Binding-site contacts:
Ligand atom C2 contacts residue ASN246 of chain 1.E at 2.5 Å.
Ligand atom C4 contacts residue ASN246 of chain 1.E at 4.3 Å.
Ligand atom C1 contacts residue ASN249 of chain 1.E at 3.7 Å.
Ligand atom C8 contacts residue ASN246 of chain 1.E at 4.4 Å.
Ligand atom C5 contacts residue ASN246 of chain 1.E at 3.7 Å.
Ligand atom C4 contacts residue THR248 of chain 1.E at 4.4 Å.
Ligand atom O6 contacts residue THR248 of chain 1.E at 4.1 Å.
Ligand atom C5 contacts residue ASN249 of chain 1.E at 4.2 Å.
Ligand atom C5 contacts residue THR248 of chain 1.E at 3.5 Å.
Ligand atom C1 contacts residue ASN246 of chain 1.E at 1.4 Å.
Ligand atom O6 contacts residue ASN249 of chain 1.E at 3.2 Å.
Ligand atom O5 contacts residue ASN249 of chain 1.E at 3.1 Å.
Ligand atom N2 contacts residue ASN246 of chain 1.E at 2.8 Å (h-bond).
Ligand atom O5 contacts residue THR248 of chain 1.E at 3.4 Å (h-bond).
Ligand atom O5 contacts residue ASN246 of chain 1.E at 2.4 Å (h-bond).
Ligand atom O7 contacts residue ASN246 of chain 1.E at 3.9 Å.
Ligand atom C6 contacts residue ASN249 of chain 1.E at 4.3 Å.
Ligand atom C2 contacts residue THR248 of chain 1.E at 4.3 Å.
Ligand atom C3 contacts residue THR248 of chain 1.E at 4.3 Å.
Ligand atom C1 contacts residue THR248 of chain 1.E at 3.2 Å.
Ligand atom C3 contacts residue ASN246 of chain 1.E at 3.8 Å.
Ligand atom C7 contacts residue ASN246 of chain 1.E at 3.5 Å.

A small-molecule ligand and the protein it binds are described below.
Small molecule (SMILES): CC(=O)N[C@@H]1[C@@H](O)[C@H](O)[C@@H](CO)O[C@H]1O

Sequence of chain 1.E:
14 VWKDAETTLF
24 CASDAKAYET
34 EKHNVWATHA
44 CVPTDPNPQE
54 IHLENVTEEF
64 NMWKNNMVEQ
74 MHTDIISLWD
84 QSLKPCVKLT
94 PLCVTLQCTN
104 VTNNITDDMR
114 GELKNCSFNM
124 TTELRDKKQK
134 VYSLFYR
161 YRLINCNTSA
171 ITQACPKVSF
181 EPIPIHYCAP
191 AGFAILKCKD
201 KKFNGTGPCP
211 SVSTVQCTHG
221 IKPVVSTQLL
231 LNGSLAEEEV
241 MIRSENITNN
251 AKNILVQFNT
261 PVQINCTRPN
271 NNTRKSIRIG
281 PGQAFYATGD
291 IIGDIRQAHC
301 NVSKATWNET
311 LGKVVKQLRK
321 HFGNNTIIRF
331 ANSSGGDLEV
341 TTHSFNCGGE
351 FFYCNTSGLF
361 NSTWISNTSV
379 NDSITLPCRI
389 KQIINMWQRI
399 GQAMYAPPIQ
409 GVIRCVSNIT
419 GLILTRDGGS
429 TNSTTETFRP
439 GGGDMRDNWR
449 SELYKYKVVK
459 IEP